Binding-site contacts:
Ligand atom CAP contacts residue ILE128 of chain 1.B at 4.0 Å (hydrophobic).
Ligand atom CAT contacts residue VAL17 of chain 1.B at 3.6 Å (hydrophobic).
Ligand atom OAV contacts residue HIS66 of chain 1.B at 3.4 Å (h-bond).
Ligand atom CAY contacts residue ILE128 of chain 1.B at 4.0 Å (hydrophobic).
Ligand atom CAT contacts residue PHE168 of chain 1.B at 3.7 Å (hydrophobic).
Ligand atom CAT contacts residue ARG68 of chain 1.B at 3.7 Å.
Ligand atom NAX contacts residue FAD1 of chain 1.G at 3.6 Å.
Ligand atom CAW contacts residue FAD1 of chain 1.G at 3.7 Å.
Ligand atom NAX contacts residue THR131 of chain 1.B at 3.6 Å.
Ligand atom CAZ contacts residue THR131 of chain 1.B at 3.8 Å.
Ligand atom CAU contacts residue TRP170 of chain 1.B at 3.9 Å (hydrophobic).
Ligand atom CBD contacts residue FAD1 of chain 1.G at 3.7 Å.
Ligand atom CAQ contacts residue FAD1 of chain 1.G at 3.8 Å.
Ligand atom CAK contacts residue FAD1 of chain 1.G at 3.6 Å.
Ligand atom CAQ contacts residue ILE128 of chain 1.B at 3.4 Å (hydrophobic).
Ligand atom CAS contacts residue PHE168 of chain 1.B at 3.3 Å (hydrophobic).
Ligand atom CAT contacts residue ALA167 of chain 1.B at 3.7 Å (hydrophobic).
Ligand atom NAX contacts residue ILE128 of chain 1.B at 3.4 Å (h-bond).
Ligand atom CBB contacts residue FAD1 of chain 1.G at 3.6 Å.
Ligand atom CAM contacts residue FAD1 of chain 1.G at 3.8 Å.
Ligand atom CAP contacts residue FAD1 of chain 1.G at 3.5 Å.
Ligand atom CAG contacts residue ILE128 of chain 1.B at 3.7 Å (hydrophobic).
Ligand atom CBA contacts residue GLY129 of chain 1.B at 3.8 Å.
Ligand atom CAZ contacts residue FAD1 of chain 1.G at 3.7 Å.
Ligand atom CAN contacts residue FAD1 of chain 1.G at 3.2 Å.
Ligand atom CAY contacts residue FAD1 of chain 1.G at 3.7 Å.
Ligand atom CAL contacts residue FAD1 of chain 1.G at 3.6 Å.
Ligand atom CAU contacts residue ARG68 of chain 1.B at 3.9 Å.
Ligand atom CBC contacts residue FAD1 of chain 1.G at 3.7 Å.
Ligand atom OAV contacts residue FAD1 of chain 1.G at 3.9 Å.
Ligand atom CAI contacts residue FAD1 of chain 1.G at 3.6 Å.
Ligand atom CAO contacts residue FAD1 of chain 1.G at 3.4 Å.
Ligand atom CAQ contacts residue THR131 of chain 1.B at 3.8 Å.
Ligand atom CAU contacts residue VAL17 of chain 1.B at 3.5 Å (hydrophobic).
Ligand atom CAZ contacts residue GLY129 of chain 1.B at 3.4 Å.
Ligand atom CAY contacts residue GLY129 of chain 1.B at 3.9 Å.
Ligand atom OAJ contacts residue FAD1 of chain 1.G at 3.0 Å.
Ligand atom CAW contacts residue ILE128 of chain 1.B at 3.8 Å (hydrophobic).
Ligand atom CBA contacts residue FAD1 of chain 1.G at 3.8 Å.
Ligand atom CAR contacts residue PHE168 of chain 1.B at 3.8 Å (hydrophobic).

A small-molecule ligand and the protein it binds are described below.
Small molecule (SMILES): O=C(c1ccccn1)N1CCN(C(=O)c2c3c(nc4ccccc24)/C(=C/c2ccco2)CCC3)CC1

Sequence of chain 1.B:
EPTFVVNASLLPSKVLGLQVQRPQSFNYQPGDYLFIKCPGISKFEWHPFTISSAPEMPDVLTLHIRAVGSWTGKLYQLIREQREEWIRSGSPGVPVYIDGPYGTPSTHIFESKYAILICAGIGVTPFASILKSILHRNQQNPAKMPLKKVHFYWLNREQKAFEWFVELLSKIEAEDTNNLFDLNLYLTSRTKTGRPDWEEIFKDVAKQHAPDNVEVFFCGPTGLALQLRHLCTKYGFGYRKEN